The small molecule below binds the protein below.
Small molecule (SMILES): CC(=O)N[C@@H]1[C@@H](O)[C@H](O)[C@@H](CO)O[C@H]1O

Sequence of chain 1.A:
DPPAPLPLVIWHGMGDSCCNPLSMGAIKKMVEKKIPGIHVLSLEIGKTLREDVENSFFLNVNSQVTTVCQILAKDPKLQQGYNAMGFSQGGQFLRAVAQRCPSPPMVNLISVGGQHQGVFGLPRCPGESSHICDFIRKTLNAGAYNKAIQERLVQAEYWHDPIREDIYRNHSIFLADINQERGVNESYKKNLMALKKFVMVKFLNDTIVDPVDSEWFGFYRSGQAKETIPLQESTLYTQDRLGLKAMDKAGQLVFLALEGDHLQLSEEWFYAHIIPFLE

Binding-site contacts:
Ligand atom O5 contacts residue GLU186 of chain 1.A at 3.0 Å (salt-bridge).
Ligand atom C7 contacts residue ASN185 of chain 1.A at 3.6 Å.
Ligand atom N2 contacts residue SER187 of chain 1.A at 3.9 Å.
Ligand atom O5 contacts residue SER187 of chain 1.A at 3.2 Å (h-bond).
Ligand atom C4 contacts residue ASN185 of chain 1.A at 4.2 Å.
Ligand atom C5 contacts residue SER187 of chain 1.A at 4.0 Å.
Ligand atom C6 contacts residue ASN185 of chain 1.A at 4.3 Å.
Ligand atom O7 contacts residue TYR188 of chain 1.A at 3.6 Å.
Ligand atom C3 contacts residue ASN185 of chain 1.A at 3.1 Å.
Ligand atom O7 contacts residue ASN185 of chain 1.A at 4.2 Å.
Ligand atom C1 contacts residue ASN185 of chain 1.A at 1.4 Å.
Ligand atom O5 contacts residue ASN185 of chain 1.A at 2.4 Å (h-bond).
Ligand atom N2 contacts residue ASN185 of chain 1.A at 2.4 Å (h-bond).
Ligand atom C1 contacts residue TYR188 of chain 1.A at 4.0 Å (hydrophobic).
Ligand atom O3 contacts residue ASN185 of chain 1.A at 3.9 Å.
Ligand atom O6 contacts residue GLU186 of chain 1.A at 3.2 Å (salt-bridge).
Ligand atom C1 contacts residue GLU186 of chain 1.A at 3.9 Å.
Ligand atom C7 contacts residue TYR188 of chain 1.A at 3.6 Å (hydrophobic).
Ligand atom O6 contacts residue SER187 of chain 1.A at 3.2 Å (h-bond).
Ligand atom C7 contacts residue SER187 of chain 1.A at 4.3 Å.
Ligand atom C2 contacts residue ASN185 of chain 1.A at 2.5 Å.
Ligand atom O7 contacts residue SER187 of chain 1.A at 3.9 Å.
Ligand atom C5 contacts residue ASN185 of chain 1.A at 3.7 Å.
Ligand atom C6 contacts residue GLU186 of chain 1.A at 4.3 Å.
Ligand atom C8 contacts residue ASN185 of chain 1.A at 4.2 Å.
Ligand atom C1 contacts residue SER187 of chain 1.A at 2.8 Å.
Ligand atom N2 contacts residue TYR188 of chain 1.A at 3.6 Å.
Ligand atom C6 contacts residue SER187 of chain 1.A at 3.5 Å.
Ligand atom C8 contacts residue TYR188 of chain 1.A at 4.3 Å (hydrophobic).
Ligand atom C5 contacts residue GLU186 of chain 1.A at 4.0 Å.
Ligand atom C2 contacts residue SER187 of chain 1.A at 3.5 Å.